The protein below binds the small molecule below.
Small molecule (SMILES): CC(=O)N[C@@H]1[C@@H](O)[C@H](O)[C@@H](CO)O[C@H]1O

Binding-site contacts:
Ligand atom C8 contacts residue ASN289 of chain 1.G at 3.9 Å.
Ligand atom C8 contacts residue LYS38 of chain 1.G at 4.2 Å.
Ligand atom C4 contacts residue ASN289 of chain 1.G at 4.3 Å.
Ligand atom C5 contacts residue ASN289 of chain 1.G at 3.6 Å.
Ligand atom C8 contacts residue ASN40 of chain 1.G at 4.1 Å.
Ligand atom C3 contacts residue ASN289 of chain 1.G at 3.9 Å.
Ligand atom C2 contacts residue ASN289 of chain 1.G at 2.7 Å.
Ligand atom N2 contacts residue ASN289 of chain 1.G at 3.0 Å (h-bond).
Ligand atom C8 contacts residue HIS39 of chain 1.G at 3.9 Å.
Ligand atom O7 contacts residue LYS38 of chain 1.G at 3.7 Å.
Ligand atom O5 contacts residue ASN289 of chain 1.G at 2.4 Å (h-bond).
Ligand atom O7 contacts residue ASN289 of chain 1.G at 2.8 Å (h-bond).
Ligand atom C7 contacts residue ASN289 of chain 1.G at 2.9 Å.
Ligand atom C1 contacts residue ASN289 of chain 1.G at 1.4 Å.

Sequence of chain 1.G:
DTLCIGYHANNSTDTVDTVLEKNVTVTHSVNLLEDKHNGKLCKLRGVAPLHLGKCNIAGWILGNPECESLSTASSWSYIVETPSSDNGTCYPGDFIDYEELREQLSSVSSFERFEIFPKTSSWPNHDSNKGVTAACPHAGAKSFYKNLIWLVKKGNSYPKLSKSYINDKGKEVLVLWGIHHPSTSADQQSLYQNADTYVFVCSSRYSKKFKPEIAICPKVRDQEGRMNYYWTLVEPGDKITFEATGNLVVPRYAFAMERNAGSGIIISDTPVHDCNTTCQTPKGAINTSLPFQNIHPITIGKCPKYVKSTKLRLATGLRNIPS